The protein below binds the small molecule below.
Small molecule (SMILES): NC(=O)CC[C@H](N)C(=O)O

Sequence of chain 1.I:
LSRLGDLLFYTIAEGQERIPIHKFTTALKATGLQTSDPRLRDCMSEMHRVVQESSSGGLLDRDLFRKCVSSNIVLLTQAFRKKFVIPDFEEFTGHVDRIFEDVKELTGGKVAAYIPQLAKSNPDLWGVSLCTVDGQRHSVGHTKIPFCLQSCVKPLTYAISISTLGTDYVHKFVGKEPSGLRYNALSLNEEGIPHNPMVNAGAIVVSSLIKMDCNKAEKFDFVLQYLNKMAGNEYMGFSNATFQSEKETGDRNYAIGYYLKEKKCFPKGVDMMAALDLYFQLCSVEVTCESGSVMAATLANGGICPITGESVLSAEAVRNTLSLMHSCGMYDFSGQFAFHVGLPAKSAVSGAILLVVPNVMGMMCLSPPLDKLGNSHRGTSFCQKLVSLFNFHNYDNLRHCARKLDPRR

Binding-site contacts:
Ligand atom CG contacts residue TYR182 of chain 1.I at 4.3 Å (hydrophobic).
Ligand atom OXT contacts residue ASN321 of chain 1.I at 3.3 Å (h-bond).
Ligand atom N contacts residue SER219 of chain 1.I at 3.5 Å (h-bond).
Ligand atom NE2 contacts residue TYR399 of chain 1.I at 3.9 Å.
Ligand atom C contacts residue GLU314 of chain 1.I at 3.6 Å.
Ligand atom NE2 contacts residue VAL417 of chain 1.I at 3.6 Å.
Ligand atom O contacts residue TYR182 of chain 1.I at 3.3 Å.
Ligand atom CG contacts residue LYS222 of chain 1.I at 4.3 Å.
Ligand atom CA contacts residue GLN218 of chain 1.I at 3.9 Å.
Ligand atom CD contacts residue SER219 of chain 1.I at 2.9 Å.
Ligand atom O contacts residue GLU314 of chain 1.I at 3.5 Å (salt-bridge).
Ligand atom CD contacts residue VAL417 of chain 1.I at 3.6 Å (hydrophobic).
Ligand atom CG contacts residue VAL417 of chain 1.I at 4.3 Å (hydrophobic).
Ligand atom O contacts residue ASN321 of chain 1.I at 3.6 Å.
Ligand atom OXT contacts residue TYR347 of chain 1.I at 4.1 Å.
Ligand atom CA contacts residue TYR347 of chain 1.I at 4.3 Å (hydrophobic).
Ligand atom CD contacts residue TYR251 of chain 1.I at 4.2 Å (hydrophobic).
Ligand atom C contacts residue ASN321 of chain 1.I at 3.6 Å.
Ligand atom CG contacts residue TYR251 of chain 1.I at 3.8 Å (hydrophobic).
Ligand atom N contacts residue CYS351 of chain 1.I at 3.7 Å.
Ligand atom NE2 contacts residue SER219 of chain 1.I at 3.9 Å.
Ligand atom CG contacts residue SER219 of chain 1.I at 3.0 Å.
Ligand atom NE2 contacts residue TYR251 of chain 1.I at 3.4 Å.
Ligand atom CA contacts residue SER219 of chain 1.I at 4.2 Å.
Ligand atom C contacts residue ASN268 of chain 1.I at 4.1 Å.
Ligand atom N contacts residue GLU314 of chain 1.I at 3.8 Å.
Ligand atom OE1 contacts residue SER219 of chain 1.I at 2.6 Å (h-bond).
Ligand atom C contacts residue TYR182 of chain 1.I at 4.2 Å (hydrophobic).
Ligand atom O contacts residue ILE183 of chain 1.I at 3.5 Å.
Ligand atom OE1 contacts residue VAL417 of chain 1.I at 3.2 Å (h-bond).
Ligand atom OE1 contacts residue GLN218 of chain 1.I at 4.2 Å.
Ligand atom CA contacts residue GLU314 of chain 1.I at 3.3 Å.
Ligand atom CB contacts residue GLN218 of chain 1.I at 3.8 Å.
Ligand atom CB contacts residue SER219 of chain 1.I at 3.6 Å.
Ligand atom CB contacts residue TYR182 of chain 1.I at 4.2 Å (hydrophobic).
Ligand atom N contacts residue TYR347 of chain 1.I at 2.9 Å (h-bond).
Ligand atom OXT contacts residue ASN268 of chain 1.I at 2.9 Å (h-bond).
Ligand atom CB contacts residue VAL417 of chain 1.I at 3.5 Å (hydrophobic).
Ligand atom OE1 contacts residue ALA416 of chain 1.I at 3.5 Å.
Ligand atom N contacts residue ASN268 of chain 1.I at 4.2 Å.